Sequence of chain 43.A:
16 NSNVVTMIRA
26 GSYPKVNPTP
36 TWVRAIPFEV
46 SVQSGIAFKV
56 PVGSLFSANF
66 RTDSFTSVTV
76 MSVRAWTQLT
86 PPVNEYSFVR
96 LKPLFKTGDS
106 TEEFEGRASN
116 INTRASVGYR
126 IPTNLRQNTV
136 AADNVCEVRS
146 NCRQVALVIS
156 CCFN

Binding-site contacts:
Ligand atom C5' contacts residue SER77 of chain 22.A at 4.4 Å.
Ligand atom O4 contacts residue THR21 of chain 43.A at 3.9 Å.
Ligand atom N3 contacts residue ASN16 of chain 43.A at 2.9 Å (h-bond).
Ligand atom OP3 contacts residue ARG125 of chain 22.A at 2.8 Å.
Ligand atom O5' contacts residue ARG125 of chain 22.A at 3.0 Å (salt-bridge).
Ligand atom OP1 contacts residue ARG125 of chain 22.A at 2.9 Å (salt-bridge).
Ligand atom OP1 contacts residue ARG131 of chain 22.A at 3.4 Å (salt-bridge).
Ligand atom OP3 contacts residue ILE23 of chain 43.A at 4.2 Å.
Ligand atom P contacts residue ILE23 of chain 43.A at 4.4 Å.
Ligand atom C4 contacts residue ARG125 of chain 22.A at 3.5 Å.
Ligand atom N1 contacts residue ARG125 of chain 22.A at 3.7 Å.
Ligand atom O5' contacts residue ARG131 of chain 22.A at 2.6 Å (salt-bridge).
Ligand atom C5' contacts residue ARG125 of chain 22.A at 4.1 Å.
Ligand atom O2 contacts residue ARG125 of chain 22.A at 3.9 Å.
Ligand atom P contacts residue ARG131 of chain 22.A at 3.5 Å.
Ligand atom C4 contacts residue ASN16 of chain 43.A at 4.1 Å.
Ligand atom C1' contacts residue ARG125 of chain 22.A at 4.2 Å.
Ligand atom C5 contacts residue ARG125 of chain 22.A at 3.5 Å.
Ligand atom OP2 contacts residue SER77 of chain 22.A at 4.1 Å.
Ligand atom N1 contacts residue ASN16 of chain 43.A at 4.4 Å.
Ligand atom C2 contacts residue ARG125 of chain 22.A at 3.8 Å.
Ligand atom N3 contacts residue SER17 of chain 43.A at 4.3 Å.
Ligand atom OP2 contacts residue ARG131 of chain 22.A at 3.7 Å.
Ligand atom O3' contacts residue ARG125 of chain 22.A at 4.0 Å.
Ligand atom N3 contacts residue ARG125 of chain 22.A at 3.6 Å (salt-bridge).
Ligand atom C5' contacts residue ARG131 of chain 22.A at 3.2 Å.
Ligand atom OP1 contacts residue ILE23 of chain 43.A at 4.0 Å.
Ligand atom P contacts residue ARG125 of chain 22.A at 3.7 Å.
Ligand atom C6 contacts residue ARG125 of chain 22.A at 3.5 Å.
Ligand atom C4' contacts residue ARG125 of chain 22.A at 4.4 Å.
Ligand atom O4 contacts residue SER17 of chain 43.A at 3.2 Å.
Ligand atom OP2 contacts residue ILE23 of chain 43.A at 4.5 Å.
Ligand atom C2 contacts residue ASN16 of chain 43.A at 3.0 Å.
Ligand atom C4 contacts residue SER17 of chain 43.A at 4.1 Å.
Ligand atom C3' contacts residue ARG125 of chain 22.A at 3.3 Å.
Ligand atom O4 contacts residue ARG125 of chain 22.A at 3.8 Å.
Ligand atom C5 contacts residue THR21 of chain 43.A at 4.3 Å.
Ligand atom O2 contacts residue ASN16 of chain 43.A at 2.5 Å (h-bond).
Ligand atom C5' contacts residue MET76 of chain 22.A at 4.3 Å (hydrophobic).
Ligand atom C2' contacts residue ARG125 of chain 22.A at 3.6 Å.

Sequence of chain 22.A:
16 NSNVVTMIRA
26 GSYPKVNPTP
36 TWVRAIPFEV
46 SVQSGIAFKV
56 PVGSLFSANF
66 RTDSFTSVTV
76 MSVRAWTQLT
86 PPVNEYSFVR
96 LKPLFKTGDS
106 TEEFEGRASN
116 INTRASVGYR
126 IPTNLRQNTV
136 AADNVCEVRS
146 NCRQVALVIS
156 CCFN

This protein binds this small molecule.
Small molecule (SMILES): CO[P](=O)(O)O[C@H]1[C@@H](O)[C@H](n2ccc(=O)[nH]c2=O)O[C@@H]1COP(=O)(O)O